A protein and the small-molecule ligand that binds it are described below.
Small molecule (SMILES): CC(=O)N[C@H]1[C@H](O[C@H]2[C@H](O)[C@@H](NC(C)=O)CO[C@@H]2CO)O[C@H](CO)[C@@H](O[C@H]2O[C@H](CO)[C@@H](O)[C@H](O[C@H]3O[C@H](CO)[C@@H](O)[C@H](O)[C@@H]3O)[C@@H]2O)[C@@H]1O

Sequence of chain 2.P:
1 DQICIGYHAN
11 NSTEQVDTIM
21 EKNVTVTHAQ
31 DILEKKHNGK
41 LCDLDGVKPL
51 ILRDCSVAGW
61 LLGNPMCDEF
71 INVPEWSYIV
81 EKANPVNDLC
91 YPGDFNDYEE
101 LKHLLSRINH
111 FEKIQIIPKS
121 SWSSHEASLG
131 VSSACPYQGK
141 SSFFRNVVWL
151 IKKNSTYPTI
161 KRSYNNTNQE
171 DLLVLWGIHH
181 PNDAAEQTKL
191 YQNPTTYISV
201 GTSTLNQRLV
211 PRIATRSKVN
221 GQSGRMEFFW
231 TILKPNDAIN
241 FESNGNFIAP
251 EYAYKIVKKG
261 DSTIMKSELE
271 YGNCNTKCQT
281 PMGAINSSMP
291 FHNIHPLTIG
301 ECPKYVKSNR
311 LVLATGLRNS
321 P

Binding-site contacts:
Ligand atom C7 contacts residue ASN165 of chain 2.P at 3.9 Å.
Ligand atom N2 contacts residue ASN165 of chain 2.P at 3.0 Å (h-bond).
Ligand atom C5 contacts residue ASN165 of chain 2.P at 3.7 Å.
Ligand atom C8 contacts residue ASP237 of chain 2.P at 4.1 Å.
Ligand atom C1 contacts residue ASN236 of chain 2.P at 4.3 Å.
Ligand atom O5 contacts residue ASN165 of chain 2.P at 2.4 Å (h-bond).
Ligand atom C4 contacts residue ASN165 of chain 2.P at 4.3 Å.
Ligand atom C3 contacts residue ASN165 of chain 2.P at 3.9 Å.
Ligand atom C3 contacts residue ASN236 of chain 2.P at 4.2 Å.
Ligand atom C8 contacts residue ALA238 of chain 2.P at 3.8 Å (hydrophobic).
Ligand atom C8 contacts residue ASN165 of chain 2.P at 4.1 Å.
Ligand atom O6 contacts residue ASN165 of chain 2.P at 4.3 Å.
Ligand atom C1 contacts residue ASN165 of chain 2.P at 1.5 Å.
Ligand atom C8 contacts residue SER217 of chain 1.D at 4.2 Å.
Ligand atom C2 contacts residue ASN165 of chain 2.P at 2.6 Å.

Sequence of chain 1.D:
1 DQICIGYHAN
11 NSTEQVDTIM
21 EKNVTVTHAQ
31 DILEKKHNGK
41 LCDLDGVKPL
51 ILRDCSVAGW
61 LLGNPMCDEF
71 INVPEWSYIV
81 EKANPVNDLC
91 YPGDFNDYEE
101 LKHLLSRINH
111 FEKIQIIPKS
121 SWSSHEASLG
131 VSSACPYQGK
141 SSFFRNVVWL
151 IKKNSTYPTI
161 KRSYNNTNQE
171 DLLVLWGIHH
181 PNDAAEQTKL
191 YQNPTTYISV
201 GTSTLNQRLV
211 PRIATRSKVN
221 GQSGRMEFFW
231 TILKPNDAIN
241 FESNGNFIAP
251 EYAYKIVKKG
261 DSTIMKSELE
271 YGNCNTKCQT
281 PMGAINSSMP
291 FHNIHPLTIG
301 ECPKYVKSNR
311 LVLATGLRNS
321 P